Binding-site contacts:
Ligand atom C6 contacts residue PHE352 of chain 1.A at 3.3 Å (hydrophobic).
Ligand atom C10 contacts residue VAL110 of chain 1.A at 3.3 Å (hydrophobic).
Ligand atom C4 contacts residue PHE352 of chain 1.A at 4.2 Å (hydrophobic).
Ligand atom C9 contacts residue VAL113 of chain 1.A at 3.7 Å (hydrophobic).
Ligand atom C13 contacts residue PHE189 of chain 1.A at 3.1 Å (hydrophobic).
Ligand atom C7 contacts residue VAL110 of chain 1.A at 4.1 Å (hydrophobic).
Ligand atom C14 contacts residue PHE189 of chain 1.A at 3.6 Å (hydrophobic).
Ligand atom C14 contacts residue ASN356 of chain 1.A at 2.8 Å.
Ligand atom O1 contacts residue ASP109 of chain 1.A at 2.5 Å (salt-bridge).
Ligand atom N1 contacts residue TYR379 of chain 1.A at 3.8 Å.
Ligand atom N1 contacts residue ASP109 of chain 1.A at 2.8 Å (salt-bridge).
Ligand atom C9 contacts residue PHE353 of chain 1.A at 3.4 Å (hydrophobic).
Ligand atom C5 contacts residue ASP109 of chain 1.A at 3.6 Å.
Ligand atom C5 contacts residue ASN375 of chain 1.A at 3.4 Å.
Ligand atom C15 contacts residue ASN356 of chain 1.A at 2.8 Å.
Ligand atom C10 contacts residue PHE353 of chain 1.A at 3.6 Å (hydrophobic).
Ligand atom C1 contacts residue ASP109 of chain 1.A at 3.3 Å.
Ligand atom C6 contacts residue ASN375 of chain 1.A at 3.9 Å.
Ligand atom C10 contacts residue SER199 of chain 1.A at 4.2 Å.
Ligand atom N1 contacts residue ASN375 of chain 1.A at 4.2 Å.
Ligand atom C8 contacts residue VAL113 of chain 1.A at 4.0 Å (hydrophobic).
Ligand atom O1 contacts residue TYR379 of chain 1.A at 3.9 Å.
Ligand atom C3 contacts residue ASN375 of chain 1.A at 3.4 Å.
Ligand atom C4 contacts residue ASP109 of chain 1.A at 3.8 Å.
Ligand atom C5 contacts residue TRP349 of chain 1.A at 4.1 Å (hydrophobic).
Ligand atom C9 contacts residue VAL110 of chain 1.A at 3.7 Å (hydrophobic).
Ligand atom C6 contacts residue TRP349 of chain 1.A at 3.7 Å (hydrophobic).
Ligand atom C11 contacts residue VAL110 of chain 1.A at 3.6 Å (hydrophobic).
Ligand atom C1 contacts residue TYR379 of chain 1.A at 3.7 Å (hydrophobic).
Ligand atom C12 contacts residue VAL110 of chain 1.A at 4.0 Å (hydrophobic).
Ligand atom C1 contacts residue TRP105 of chain 1.A at 3.1 Å (hydrophobic).
Ligand atom C15 contacts residue PHE353 of chain 1.A at 4.0 Å (hydrophobic).
Ligand atom C4 contacts residue ASN375 of chain 1.A at 4.0 Å.
Ligand atom C8 contacts residue PHE353 of chain 1.A at 3.6 Å (hydrophobic).
Ligand atom C11 contacts residue SER199 of chain 1.A at 3.7 Å.
Ligand atom O2 contacts residue PHE352 of chain 1.A at 3.6 Å.
Ligand atom C2 contacts residue ASP109 of chain 1.A at 3.7 Å.
Ligand atom C10 contacts residue SER203 of chain 1.A at 3.9 Å.
Ligand atom C7 contacts residue PHE353 of chain 1.A at 4.0 Å (hydrophobic).
Ligand atom C11 contacts residue PHE353 of chain 1.A at 4.0 Å (hydrophobic).

Sequence of chain 1.A:
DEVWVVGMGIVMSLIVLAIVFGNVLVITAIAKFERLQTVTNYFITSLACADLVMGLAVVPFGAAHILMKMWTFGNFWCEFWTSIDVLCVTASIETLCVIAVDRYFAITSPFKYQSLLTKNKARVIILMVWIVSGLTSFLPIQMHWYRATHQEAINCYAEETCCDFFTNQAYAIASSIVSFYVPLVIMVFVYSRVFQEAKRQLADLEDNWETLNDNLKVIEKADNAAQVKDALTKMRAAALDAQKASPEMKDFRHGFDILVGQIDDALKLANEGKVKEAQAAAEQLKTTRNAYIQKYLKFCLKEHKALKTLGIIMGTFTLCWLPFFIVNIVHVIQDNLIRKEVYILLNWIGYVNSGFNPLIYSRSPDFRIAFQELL

This small molecule binds to this protein.
Small molecule (SMILES): C=CCc1ccccc1OC[C@@H](O)CNC(C)C